Sequence of chain 1.A:
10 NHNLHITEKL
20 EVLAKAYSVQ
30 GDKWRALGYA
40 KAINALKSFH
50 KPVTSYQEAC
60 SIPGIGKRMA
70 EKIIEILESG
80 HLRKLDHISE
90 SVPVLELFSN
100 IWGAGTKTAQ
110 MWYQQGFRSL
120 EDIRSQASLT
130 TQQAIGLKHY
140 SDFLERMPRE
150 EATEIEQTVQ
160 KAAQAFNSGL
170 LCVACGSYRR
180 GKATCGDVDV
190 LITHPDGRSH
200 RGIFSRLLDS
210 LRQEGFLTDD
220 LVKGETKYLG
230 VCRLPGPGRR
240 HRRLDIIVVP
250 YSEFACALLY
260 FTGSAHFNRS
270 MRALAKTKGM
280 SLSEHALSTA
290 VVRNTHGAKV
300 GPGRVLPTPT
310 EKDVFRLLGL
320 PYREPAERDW

Binding-site contacts:
Ligand atom OP1 contacts residue GLY63 of chain 1.A at 2.7 Å (h-bond).
Ligand atom N1 contacts residue TRP33 of chain 1.A at 3.5 Å (h-bond).
Ligand atom OP2 contacts residue ARG34 of chain 1.A at 3.5 Å (salt-bridge).
Ligand atom OP2 contacts residue ILE64 of chain 1.A at 3.6 Å.
Ligand atom OP3 contacts residue ARG67 of chain 1.A at 2.9 Å (salt-bridge).
Ligand atom N3 contacts residue GLY37 of chain 1.A at 3.4 Å.
Ligand atom O3' contacts residue MET68 of chain 1.A at 3.5 Å.
Ligand atom C5 contacts residue TRP33 of chain 1.A at 3.8 Å (hydrophobic).
Ligand atom OP1 contacts residue GLY65 of chain 1.A at 2.9 Å (h-bond).
Ligand atom OP1 contacts residue TYR26 of chain 1.A at 2.8 Å (h-bond).
Ligand atom O4' contacts residue TYR38 of chain 1.A at 3.6 Å.
Ligand atom O4' contacts residue ARG34 of chain 1.A at 3.5 Å.
Ligand atom OP2 contacts residue NA1 of chain 1.H at 3.7 Å.
Ligand atom N2 contacts residue TRP33 of chain 1.A at 3.8 Å.
Ligand atom P contacts residue GLY63 of chain 1.A at 3.8 Å.
Ligand atom O6 contacts residue TRP33 of chain 1.A at 3.6 Å.
Ligand atom C4' contacts residue GLY63 of chain 1.A at 3.2 Å.
Ligand atom C4 contacts residue TRP33 of chain 1.A at 3.5 Å (hydrophobic).
Ligand atom C2 contacts residue TRP33 of chain 1.A at 3.2 Å (hydrophobic).
Ligand atom OP2 contacts residue ARG67 of chain 1.A at 3.6 Å.
Ligand atom P contacts residue NA1 of chain 1.H at 3.8 Å.
Ligand atom P contacts residue TYR38 of chain 1.A at 3.6 Å.
Ligand atom OP1 contacts residue ILE64 of chain 1.A at 3.7 Å.
Ligand atom O3' contacts residue ILE64 of chain 1.A at 3.6 Å.
Ligand atom C1' contacts residue ARG34 of chain 1.A at 3.8 Å.
Ligand atom OP1 contacts residue TYR38 of chain 1.A at 2.7 Å (h-bond).
Ligand atom C5' contacts residue GLY65 of chain 1.A at 3.7 Å.
Ligand atom OP1 contacts residue NA1 of chain 1.H at 3.0 Å (h-bond).
Ligand atom OP3 contacts residue LYS71 of chain 1.A at 3.0 Å (salt-bridge).
Ligand atom OP1 contacts residue PRO62 of chain 1.A at 3.6 Å.
Ligand atom OP1 contacts residue ARG67 of chain 1.A at 3.6 Å.
Ligand atom N9 contacts residue ARG34 of chain 1.A at 3.7 Å.
Ligand atom N3 contacts residue TRP33 of chain 1.A at 3.3 Å (h-bond).
Ligand atom OP1 contacts residue LYS71 of chain 1.A at 3.5 Å (salt-bridge).
Ligand atom C6 contacts residue TRP33 of chain 1.A at 3.8 Å (hydrophobic).
Ligand atom C5' contacts residue GLY63 of chain 1.A at 3.3 Å.
Ligand atom OP1 contacts residue MET68 of chain 1.A at 2.9 Å (h-bond).
Ligand atom O5' contacts residue TYR38 of chain 1.A at 3.5 Å.
Ligand atom O3' contacts residue GLY63 of chain 1.A at 3.3 Å.
Ligand atom C8 contacts residue ARG34 of chain 1.A at 3.7 Å.

The protein below binds the small molecule below.
Small molecule (SMILES): N=c1ccn([C@H]2C[C@H](O[P](=O)(O)OC[C@H]3O[C@@H](n4ccc(N)nc4=O)C[C@@H]3O[P](=O)(O)OC[C@H]3O[C@@H](n4cnc5c(=O)nc(N)[nH]c54)C[C@@H]3O)[C@@H](CO[P](=O)(O)O[C@H]3C[C@H](n4cnc5c(=O)nc(N)[nH]c54)O[C@@H]3COP(=O)(O)O)O2)c(=O)[nH]1